A protein and the small-molecule ligand that binds it are described below.
Small molecule (SMILES): CCCCCCCCCC(=O)N(CCO)C[C@@H](O)[C@@H](O)[C@@H](O)[C@@H](O)CO

Binding-site contacts:
Ligand atom C24 contacts residue ARG175 of chain 1.A at 3.1 Å.
Ligand atom C0 contacts residue Y011 of chain 1.C at 4.4 Å.
Ligand atom C21 contacts residue VAL256 of chain 1.A at 4.0 Å (hydrophobic).
Ligand atom C15 contacts residue VAL256 of chain 1.A at 4.1 Å (hydrophobic).
Ligand atom C21 contacts residue ARG175 of chain 1.A at 3.3 Å.
Ligand atom O34 contacts residue ARG175 of chain 1.A at 3.4 Å (salt-bridge).
Ligand atom C12 contacts residue Y011 of chain 1.C at 3.5 Å.
Ligand atom C9 contacts residue PHE257 of chain 1.A at 4.3 Å (hydrophobic).
Ligand atom C27 contacts residue PHE257 of chain 1.A at 3.9 Å (hydrophobic).
Ligand atom C18 contacts residue ARG175 of chain 1.A at 3.9 Å.
Ligand atom C9 contacts residue Y011 of chain 1.C at 3.9 Å.
Ligand atom C1 contacts residue Y011 of chain 1.C at 3.2 Å.
Ligand atom C21 contacts residue PHE257 of chain 1.A at 4.1 Å (hydrophobic).
Ligand atom C15 contacts residue PHE257 of chain 1.A at 3.6 Å (hydrophobic).
Ligand atom C30 contacts residue ARG175 of chain 1.A at 3.7 Å.
Ligand atom C27 contacts residue ARG175 of chain 1.A at 3.3 Å.

Sequence of chain 1.A:
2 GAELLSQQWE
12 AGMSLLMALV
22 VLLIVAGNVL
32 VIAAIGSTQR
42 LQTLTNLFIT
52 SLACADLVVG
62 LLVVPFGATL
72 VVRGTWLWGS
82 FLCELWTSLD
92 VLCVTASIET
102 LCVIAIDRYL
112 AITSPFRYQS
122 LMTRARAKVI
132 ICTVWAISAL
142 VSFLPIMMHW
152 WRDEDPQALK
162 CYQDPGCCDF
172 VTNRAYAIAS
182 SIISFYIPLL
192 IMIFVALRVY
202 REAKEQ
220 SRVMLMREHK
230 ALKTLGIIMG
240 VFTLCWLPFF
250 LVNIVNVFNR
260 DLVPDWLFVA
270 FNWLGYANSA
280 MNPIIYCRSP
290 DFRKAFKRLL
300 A